Binding-site contacts:
Ligand atom O3G contacts residue MG1 of chain 1.N at 1.9 Å.
Ligand atom C5 contacts residue ARG221 of chain 1.D at 3.4 Å.
Ligand atom O2B contacts residue LYS265 of chain 1.B at 2.5 Å (salt-bridge).
Ligand atom O1B contacts residue MG1 of chain 1.N at 2.0 Å.
Ligand atom O1G contacts residue LYS265 of chain 1.B at 3.3 Å (salt-bridge).
Ligand atom O3' contacts residue ASN7 of chain 1.C at 3.2 Å (h-bond).
Ligand atom O4' contacts residue ARG221 of chain 1.D at 3.2 Å (salt-bridge).
Ligand atom N3 contacts residue ASN7 of chain 1.C at 3.0 Å (h-bond).
Ligand atom C1' contacts residue PHE45 of chain 1.B at 3.5 Å (hydrophobic).
Ligand atom N6 contacts residue ASN246 of chain 1.D at 3.2 Å (h-bond).
Ligand atom O2A contacts residue LYS242 of chain 1.D at 3.1 Å.
Ligand atom C2' contacts residue PHE45 of chain 1.B at 3.4 Å (hydrophobic).
Ligand atom PB contacts residue LYS265 of chain 1.B at 3.3 Å.
Ligand atom O1G contacts residue ARG240 of chain 1.D at 2.6 Å (salt-bridge).
Ligand atom O3G contacts residue DGT1 of chain 1.J at 2.8 Å (h-bond).
Ligand atom C4' contacts residue VAL5 of chain 1.C at 3.4 Å (hydrophobic).
Ligand atom C4 contacts residue ARG221 of chain 1.D at 3.2 Å.
Ligand atom O2G contacts residue ARG240 of chain 1.D at 2.9 Å (salt-bridge).
Ligand atom O2B contacts residue HIS264 of chain 1.B at 3.1 Å.
Ligand atom O1A contacts residue ARG221 of chain 1.D at 2.9 Å (salt-bridge).
Ligand atom O3B contacts residue LYS265 of chain 1.B at 3.1 Å (salt-bridge).
Ligand atom PG contacts residue MG1 of chain 1.N at 3.3 Å.
Ligand atom O3' contacts residue VAL44 of chain 1.B at 2.5 Å (h-bond).
Ligand atom PG contacts residue ARG240 of chain 1.D at 3.4 Å.
Ligand atom C3' contacts residue VAL44 of chain 1.B at 3.2 Å (hydrophobic).
Ligand atom O3A contacts residue DGT1 of chain 1.J at 2.8 Å (h-bond).
Ligand atom C2 contacts residue ASN7 of chain 1.C at 3.5 Å.
Ligand atom C8 contacts residue ARG221 of chain 1.D at 3.4 Å.
Ligand atom N7 contacts residue ARG221 of chain 1.D at 3.2 Å (salt-bridge).
Ligand atom PB contacts residue MG1 of chain 1.N at 3.3 Å.
Ligand atom C5' contacts residue VAL5 of chain 1.C at 3.3 Å (hydrophobic).
Ligand atom C5' contacts residue DGT1 of chain 1.J at 3.4 Å.
Ligand atom O2A contacts residue HIS264 of chain 1.B at 2.8 Å (h-bond).
Ligand atom O1A contacts residue LYS242 of chain 1.D at 2.8 Å (salt-bridge).
Ligand atom N6 contacts residue ARG260 of chain 1.B at 3.2 Å.
Ligand atom PB contacts residue DGT1 of chain 1.J at 3.3 Å.
Ligand atom O1B contacts residue DGT1 of chain 1.J at 2.6 Å (h-bond).
Ligand atom O3B contacts residue LYS242 of chain 1.D at 3.5 Å.
Ligand atom O3G contacts residue LYS411 of chain 1.D at 2.9 Å (salt-bridge).
Ligand atom N9 contacts residue ARG221 of chain 1.D at 3.3 Å (salt-bridge).

Sequence of chain 1.D:
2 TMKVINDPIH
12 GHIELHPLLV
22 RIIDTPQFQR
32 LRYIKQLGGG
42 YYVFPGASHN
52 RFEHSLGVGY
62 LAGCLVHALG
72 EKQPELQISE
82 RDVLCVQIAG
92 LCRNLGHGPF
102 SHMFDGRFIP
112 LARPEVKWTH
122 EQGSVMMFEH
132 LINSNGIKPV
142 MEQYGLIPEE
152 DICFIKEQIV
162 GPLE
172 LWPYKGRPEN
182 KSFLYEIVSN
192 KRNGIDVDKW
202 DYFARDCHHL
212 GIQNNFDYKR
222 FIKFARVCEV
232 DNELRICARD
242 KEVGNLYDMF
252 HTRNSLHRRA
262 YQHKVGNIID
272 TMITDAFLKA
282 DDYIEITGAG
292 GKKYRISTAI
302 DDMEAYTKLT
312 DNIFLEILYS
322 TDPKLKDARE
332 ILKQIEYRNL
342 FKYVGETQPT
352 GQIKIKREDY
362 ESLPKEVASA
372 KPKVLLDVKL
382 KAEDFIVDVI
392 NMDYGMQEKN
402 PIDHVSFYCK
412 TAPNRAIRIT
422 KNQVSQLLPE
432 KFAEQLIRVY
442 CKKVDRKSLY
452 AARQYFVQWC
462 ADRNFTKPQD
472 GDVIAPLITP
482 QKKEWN

Sequence of chain 1.B:
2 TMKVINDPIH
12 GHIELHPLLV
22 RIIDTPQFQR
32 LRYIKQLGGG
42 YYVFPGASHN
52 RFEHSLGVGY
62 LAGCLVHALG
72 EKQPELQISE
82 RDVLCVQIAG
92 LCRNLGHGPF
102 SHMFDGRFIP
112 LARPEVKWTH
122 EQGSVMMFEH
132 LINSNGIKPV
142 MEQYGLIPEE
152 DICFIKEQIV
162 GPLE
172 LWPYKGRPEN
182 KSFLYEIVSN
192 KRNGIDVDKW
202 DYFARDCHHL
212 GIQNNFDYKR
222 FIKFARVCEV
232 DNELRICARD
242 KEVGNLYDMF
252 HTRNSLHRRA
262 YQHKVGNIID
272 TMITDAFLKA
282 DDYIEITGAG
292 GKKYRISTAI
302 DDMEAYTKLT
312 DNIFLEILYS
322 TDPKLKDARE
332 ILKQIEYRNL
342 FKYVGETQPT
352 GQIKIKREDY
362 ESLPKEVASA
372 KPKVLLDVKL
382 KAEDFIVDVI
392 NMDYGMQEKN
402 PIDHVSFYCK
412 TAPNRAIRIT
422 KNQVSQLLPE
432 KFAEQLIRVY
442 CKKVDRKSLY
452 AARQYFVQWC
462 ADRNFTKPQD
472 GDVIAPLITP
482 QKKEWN

Sequence of chain 1.C:
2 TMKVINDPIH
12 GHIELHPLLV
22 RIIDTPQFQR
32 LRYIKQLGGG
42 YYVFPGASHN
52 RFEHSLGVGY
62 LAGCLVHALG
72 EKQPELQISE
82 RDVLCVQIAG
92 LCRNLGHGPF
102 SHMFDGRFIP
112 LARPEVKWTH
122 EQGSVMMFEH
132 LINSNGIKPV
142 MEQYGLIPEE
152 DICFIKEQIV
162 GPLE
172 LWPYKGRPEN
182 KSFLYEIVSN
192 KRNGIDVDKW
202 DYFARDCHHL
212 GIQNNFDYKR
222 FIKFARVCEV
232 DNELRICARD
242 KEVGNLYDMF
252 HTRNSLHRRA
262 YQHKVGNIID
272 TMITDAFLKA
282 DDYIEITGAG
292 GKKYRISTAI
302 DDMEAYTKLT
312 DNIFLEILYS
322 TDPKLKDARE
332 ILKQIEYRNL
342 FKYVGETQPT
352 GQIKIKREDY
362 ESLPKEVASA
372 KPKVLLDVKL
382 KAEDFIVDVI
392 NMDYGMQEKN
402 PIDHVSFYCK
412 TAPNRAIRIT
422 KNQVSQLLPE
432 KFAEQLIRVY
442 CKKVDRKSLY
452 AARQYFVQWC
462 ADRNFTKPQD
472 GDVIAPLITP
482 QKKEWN

A protein and the small-molecule ligand that binds it are described below.
Small molecule (SMILES): Nc1ncnc2c1ncn2[C@H]1C[C@H](O)[C@@H](CO[P](=O)(O)O[P](=O)(O)OP(=O)(O)O)O1